This protein binds this small molecule.
Small molecule (SMILES): Sc1ncnc2[nH]cnc12

Sequence of chain 1.B:
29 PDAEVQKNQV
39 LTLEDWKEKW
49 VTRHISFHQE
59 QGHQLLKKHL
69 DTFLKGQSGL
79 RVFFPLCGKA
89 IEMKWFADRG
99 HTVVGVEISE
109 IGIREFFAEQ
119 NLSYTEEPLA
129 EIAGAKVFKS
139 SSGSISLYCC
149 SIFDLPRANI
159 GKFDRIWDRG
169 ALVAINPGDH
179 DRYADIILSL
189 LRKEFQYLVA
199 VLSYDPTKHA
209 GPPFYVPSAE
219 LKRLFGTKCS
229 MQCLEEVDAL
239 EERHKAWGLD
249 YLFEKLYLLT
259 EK

Binding-site contacts:
Ligand atom N7 contacts residue ARG241 of chain 1.B at 4.2 Å.
Ligand atom N1 contacts residue PRO211 of chain 1.B at 3.9 Å.
Ligand atom C2 contacts residue LEU200 of chain 1.B at 4.3 Å (hydrophobic).
Ligand atom C4 contacts residue PHE55 of chain 1.B at 4.2 Å (hydrophobic).
Ligand atom S6 contacts residue TRP44 of chain 1.B at 4.2 Å.
Ligand atom N7 contacts residue TRP245 of chain 1.B at 4.2 Å.
Ligand atom N9 contacts residue PRO211 of chain 1.B at 4.1 Å.
Ligand atom N9 contacts residue TRP245 of chain 1.B at 4.4 Å.
Ligand atom N1 contacts residue ARG167 of chain 1.B at 4.4 Å.
Ligand atom C4 contacts residue PRO211 of chain 1.B at 3.8 Å (hydrophobic).
Ligand atom N3 contacts residue PRO211 of chain 1.B at 4.4 Å.
Ligand atom C8 contacts residue PRO211 of chain 1.B at 3.9 Å (hydrophobic).
Ligand atom C8 contacts residue TRP245 of chain 1.B at 3.7 Å (hydrophobic).
Ligand atom S6 contacts residue PRO210 of chain 1.B at 4.0 Å.
Ligand atom C4 contacts residue LEU200 of chain 1.B at 4.4 Å (hydrophobic).
Ligand atom N9 contacts residue ARG241 of chain 1.B at 3.3 Å (salt-bridge).
Ligand atom C5 contacts residue PRO211 of chain 1.B at 3.5 Å (hydrophobic).
Ligand atom C2 contacts residue ARG167 of chain 1.B at 3.5 Å.
Ligand atom N1 contacts residue GLY168 of chain 1.B at 3.0 Å.
Ligand atom S6 contacts residue PRO211 of chain 1.B at 4.0 Å.
Ligand atom C8 contacts residue PHE55 of chain 1.B at 4.0 Å (hydrophobic).
Ligand atom C4 contacts residue ARG167 of chain 1.B at 3.8 Å.
Ligand atom C6 contacts residue GLY168 of chain 1.B at 4.2 Å.
Ligand atom C6 contacts residue PHE55 of chain 1.B at 3.8 Å (hydrophobic).
Ligand atom C8 contacts residue ARG241 of chain 1.B at 3.0 Å.
Ligand atom N1 contacts residue VAL171 of chain 1.B at 3.8 Å.
Ligand atom C2 contacts residue GLY168 of chain 1.B at 3.3 Å.
Ligand atom C5 contacts residue PHE55 of chain 1.B at 3.6 Å (hydrophobic).
Ligand atom S6 contacts residue PHE55 of chain 1.B at 4.0 Å.
Ligand atom C6 contacts residue PRO211 of chain 1.B at 3.6 Å (hydrophobic).
Ligand atom S6 contacts residue ALA172 of chain 1.B at 4.2 Å.
Ligand atom C2 contacts residue PRO211 of chain 1.B at 4.4 Å (hydrophobic).
Ligand atom N7 contacts residue PRO211 of chain 1.B at 3.4 Å.
Ligand atom N3 contacts residue LEU200 of chain 1.B at 4.0 Å.
Ligand atom C2 contacts residue VAL171 of chain 1.B at 4.0 Å (hydrophobic).
Ligand atom N9 contacts residue PHE55 of chain 1.B at 4.2 Å.
Ligand atom N3 contacts residue ARG167 of chain 1.B at 3.0 Å (salt-bridge).
Ligand atom N7 contacts residue PHE55 of chain 1.B at 3.6 Å.
Ligand atom N9 contacts residue ARG167 of chain 1.B at 4.3 Å.